Sequence of chain 1.A:
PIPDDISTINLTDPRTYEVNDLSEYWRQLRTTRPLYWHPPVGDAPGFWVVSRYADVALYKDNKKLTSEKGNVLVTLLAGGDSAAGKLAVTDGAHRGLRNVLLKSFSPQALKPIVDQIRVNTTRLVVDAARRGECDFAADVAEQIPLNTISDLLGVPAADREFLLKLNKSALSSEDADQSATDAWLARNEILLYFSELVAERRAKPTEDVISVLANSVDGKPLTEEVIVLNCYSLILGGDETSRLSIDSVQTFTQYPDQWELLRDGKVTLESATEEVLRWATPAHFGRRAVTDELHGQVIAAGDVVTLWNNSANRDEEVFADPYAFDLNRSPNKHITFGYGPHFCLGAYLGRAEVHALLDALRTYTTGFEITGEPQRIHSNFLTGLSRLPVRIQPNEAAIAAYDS

Sequence of chain 1.B:
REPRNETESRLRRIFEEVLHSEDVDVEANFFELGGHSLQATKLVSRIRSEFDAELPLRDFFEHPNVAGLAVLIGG

This protein binds this small molecule.
Small molecule (SMILES): CC(C)(COP(=O)(O)O)[C@@H](O)C(=O)NCCC(=O)NCCSC(=O)c1c[nH]cn1

Binding-site contacts:
Ligand atom C19 contacts residue SER41 of chain 1.B at 3.1 Å.
Ligand atom P contacts residue SER41 of chain 1.B at 1.6 Å.
Ligand atom C15 contacts residue THR105 of chain 1.A at 3.6 Å.
Ligand atom C11 contacts residue LEU203 of chain 1.A at 3.6 Å (hydrophobic).
Ligand atom O3 contacts residue ARG219 of chain 1.A at 3.9 Å.
Ligand atom O3P contacts residue TRP216 of chain 1.A at 3.1 Å (h-bond).
Ligand atom N1 contacts residue LEU203 of chain 1.A at 3.4 Å.
Ligand atom O4 contacts residue ALA113 of chain 1.A at 3.8 Å.
Ligand atom O2P contacts residue SER41 of chain 1.B at 2.6 Å (h-bond).
Ligand atom O3 contacts residue THR105 of chain 1.A at 3.6 Å.
Ligand atom N1 contacts residue LEU269 of chain 1.A at 3.7 Å.
Ligand atom C2 contacts residue HEM1 of chain 1.C at 3.2 Å.
Ligand atom C2 contacts residue THR274 of chain 1.A at 3.0 Å.
Ligand atom C2 contacts residue GLY270 of chain 1.A at 3.3 Å.
Ligand atom C16 contacts residue THR105 of chain 1.A at 3.9 Å.
Ligand atom O1P contacts residue SER41 of chain 1.B at 2.6 Å (h-bond).
Ligand atom C14 contacts residue TYR265 of chain 1.A at 3.3 Å (hydrophobic).
Ligand atom C13 contacts residue TYR265 of chain 1.A at 3.9 Å (hydrophobic).
Ligand atom O1P contacts residue HIS40 of chain 1.B at 3.8 Å.
Ligand atom C17 contacts residue ASP111 of chain 1.A at 3.4 Å.
Ligand atom N3 contacts residue HEM1 of chain 1.C at 2.0 Å.
Ligand atom C4 contacts residue HEM1 of chain 1.C at 2.6 Å.
Ligand atom O1P contacts residue SER112 of chain 1.A at 2.3 Å (h-bond).
Ligand atom N1 contacts residue TYR265 of chain 1.A at 3.4 Å.
Ligand atom N4 contacts residue GLY270 of chain 1.A at 3.3 Å.
Ligand atom O3P contacts residue SER41 of chain 1.B at 2.6 Å (h-bond).
Ligand atom N2 contacts residue THR105 of chain 1.A at 3.8 Å.
Ligand atom O4 contacts residue ASP111 of chain 1.A at 2.6 Å (salt-bridge).
Ligand atom C14 contacts residue LEU203 of chain 1.A at 3.7 Å (hydrophobic).
Ligand atom O2 contacts residue VAL102 of chain 1.A at 3.8 Å.
Ligand atom C20 contacts residue TYR265 of chain 1.A at 3.5 Å (hydrophobic).
Ligand atom C21 contacts residue LEU262 of chain 1.A at 3.9 Å (hydrophobic).
Ligand atom P contacts residue SER112 of chain 1.A at 3.5 Å.
Ligand atom O6 contacts residue PHE320 of chain 1.A at 3.7 Å.
Ligand atom C13 contacts residue LEU203 of chain 1.A at 3.7 Å (hydrophobic).
Ligand atom N4 contacts residue THR274 of chain 1.A at 3.9 Å.
Ligand atom O4 contacts residue MSE117 of chain 1.A at 3.6 Å.
Ligand atom O2P contacts residue SER112 of chain 1.A at 3.6 Å.
Ligand atom N2 contacts residue ASP111 of chain 1.A at 3.5 Å (salt-bridge).
Ligand atom C16 contacts residue ASP111 of chain 1.A at 3.8 Å.